Sequence of chain 1.B:
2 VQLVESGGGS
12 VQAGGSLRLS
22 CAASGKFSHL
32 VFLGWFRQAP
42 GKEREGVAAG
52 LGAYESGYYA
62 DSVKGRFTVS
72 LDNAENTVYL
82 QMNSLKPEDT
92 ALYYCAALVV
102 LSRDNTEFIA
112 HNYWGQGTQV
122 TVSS

The protein below binds the small molecule below.
Small molecule (SMILES): CC(=O)N[C@@H]1[C@@H](O)[C@H](O)[C@@H](CO)O[C@H]1O

Sequence of chain 1.A:
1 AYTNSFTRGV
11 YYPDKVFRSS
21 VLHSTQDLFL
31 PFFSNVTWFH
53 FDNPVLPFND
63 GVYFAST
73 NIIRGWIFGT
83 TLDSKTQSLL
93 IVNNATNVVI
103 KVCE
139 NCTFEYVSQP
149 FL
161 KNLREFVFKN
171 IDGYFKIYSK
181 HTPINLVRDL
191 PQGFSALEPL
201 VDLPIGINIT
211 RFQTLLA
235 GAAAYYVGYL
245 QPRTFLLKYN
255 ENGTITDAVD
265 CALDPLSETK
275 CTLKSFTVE

Binding-site contacts:
Ligand atom C7 contacts residue GLU106 of chain 1.A at 3.3 Å.
Ligand atom C2 contacts residue GLU106 of chain 1.A at 3.7 Å.
Ligand atom C6 contacts residue PHE28 of chain 1.B at 4.0 Å (hydrophobic).
Ligand atom C1 contacts residue ASN139 of chain 1.A at 1.4 Å.
Ligand atom C3 contacts residue ASN139 of chain 1.A at 3.8 Å.
Ligand atom O6 contacts residue PHE28 of chain 1.B at 4.4 Å.
Ligand atom C8 contacts residue SER86 of chain 1.A at 3.8 Å.
Ligand atom C4 contacts residue ASN139 of chain 1.A at 4.2 Å.
Ligand atom N2 contacts residue ASN139 of chain 1.A at 2.9 Å (h-bond).
Ligand atom O6 contacts residue ASN139 of chain 1.A at 4.5 Å.
Ligand atom C1 contacts residue GLU106 of chain 1.A at 3.9 Å.
Ligand atom O5 contacts residue ASN139 of chain 1.A at 2.4 Å (h-bond).
Ligand atom O7 contacts residue SER86 of chain 1.A at 3.9 Å.
Ligand atom O7 contacts residue ASN139 of chain 1.A at 3.2 Å (h-bond).
Ligand atom N2 contacts residue GLU106 of chain 1.A at 2.9 Å (salt-bridge).
Ligand atom C7 contacts residue SER86 of chain 1.A at 3.6 Å.
Ligand atom O7 contacts residue GLU106 of chain 1.A at 3.1 Å (salt-bridge).
Ligand atom C5 contacts residue ASN139 of chain 1.A at 3.6 Å.
Ligand atom C2 contacts residue ASN139 of chain 1.A at 2.5 Å.
Ligand atom C7 contacts residue ASN139 of chain 1.A at 3.4 Å.
Ligand atom C1 contacts residue ARG104 of chain 1.B at 4.1 Å.
Ligand atom O6 contacts residue ARG104 of chain 1.B at 3.3 Å (salt-bridge).
Ligand atom C6 contacts residue ARG104 of chain 1.B at 3.8 Å.
Ligand atom N2 contacts residue SER86 of chain 1.A at 3.8 Å.
Ligand atom O5 contacts residue ARG104 of chain 1.B at 3.2 Å (salt-bridge).
Ligand atom C5 contacts residue ARG104 of chain 1.B at 4.1 Å.